Sequence of chain 4.C:
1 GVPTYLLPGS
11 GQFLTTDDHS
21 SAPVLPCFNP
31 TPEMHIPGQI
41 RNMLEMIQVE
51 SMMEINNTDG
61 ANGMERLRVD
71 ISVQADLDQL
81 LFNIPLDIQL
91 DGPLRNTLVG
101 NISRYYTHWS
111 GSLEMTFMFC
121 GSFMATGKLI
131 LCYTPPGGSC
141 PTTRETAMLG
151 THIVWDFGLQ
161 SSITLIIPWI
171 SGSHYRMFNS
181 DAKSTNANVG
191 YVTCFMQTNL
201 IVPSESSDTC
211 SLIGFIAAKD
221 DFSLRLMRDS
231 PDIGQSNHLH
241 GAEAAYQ

Sequence of chain 4.A:
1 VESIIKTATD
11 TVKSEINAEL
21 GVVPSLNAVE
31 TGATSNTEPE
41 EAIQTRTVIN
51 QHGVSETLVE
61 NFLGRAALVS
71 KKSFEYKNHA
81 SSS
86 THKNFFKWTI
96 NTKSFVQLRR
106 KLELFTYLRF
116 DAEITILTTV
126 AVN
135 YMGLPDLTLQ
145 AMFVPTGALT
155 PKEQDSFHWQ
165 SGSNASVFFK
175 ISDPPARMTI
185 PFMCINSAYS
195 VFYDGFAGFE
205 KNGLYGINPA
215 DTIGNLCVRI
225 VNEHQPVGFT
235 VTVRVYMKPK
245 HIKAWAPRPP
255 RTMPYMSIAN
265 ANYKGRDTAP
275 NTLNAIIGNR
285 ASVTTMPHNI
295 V

Binding-site contacts:
Ligand atom N5 contacts residue PRO231 of chain 4.C at 3.0 Å (h-bond).
Ligand atom O4 contacts residue ASP232 of chain 4.C at 2.8 Å (salt-bridge).
Ligand atom O6 contacts residue GLY282 of chain 4.A at 3.5 Å.
Ligand atom C1 contacts residue ARG104 of chain 4.C at 3.8 Å.
Ligand atom C10 contacts residue ASN275 of chain 4.A at 3.3 Å.
Ligand atom C5 contacts residue PRO274 of chain 4.A at 3.9 Å (hydrophobic).
Ligand atom O10 contacts residue ARG270 of chain 4.A at 3.6 Å.
Ligand atom C6 contacts residue ASN283 of chain 4.A at 3.8 Å.
Ligand atom O7 contacts residue PRO274 of chain 4.A at 3.6 Å.
Ligand atom O5 contacts residue ASN283 of chain 4.A at 3.7 Å.
Ligand atom C6 contacts residue ALA273 of chain 4.A at 3.8 Å (hydrophobic).
Ligand atom C5 contacts residue GLY282 of chain 4.A at 3.8 Å.
Ligand atom O6 contacts residue ALA273 of chain 4.A at 3.7 Å.
Ligand atom O4 contacts residue ARG95 of chain 4.C at 3.5 Å.
Ligand atom O4 contacts residue PRO231 of chain 4.C at 3.9 Å.
Ligand atom C11 contacts residue ASP232 of chain 4.C at 3.6 Å.
Ligand atom C4 contacts residue ASN275 of chain 4.A at 3.7 Å.
Ligand atom O2 contacts residue GLY282 of chain 4.A at 3.8 Å.
Ligand atom C4 contacts residue PRO231 of chain 4.C at 3.6 Å (hydrophobic).
Ligand atom C11 contacts residue ILE233 of chain 4.C at 3.6 Å (hydrophobic).
Ligand atom C2 contacts residue ASP91 of chain 4.C at 3.2 Å.
Ligand atom O6 contacts residue ASN283 of chain 4.A at 3.0 Å (h-bond).
Ligand atom C11 contacts residue GLY234 of chain 4.C at 3.8 Å.
Ligand atom O6 contacts residue PRO274 of chain 4.A at 3.6 Å.
Ligand atom C6 contacts residue GLY282 of chain 4.A at 3.6 Å.
Ligand atom O10 contacts residue ASN275 of chain 4.A at 3.0 Å (h-bond).
Ligand atom C5 contacts residue PRO231 of chain 4.C at 3.7 Å (hydrophobic).
Ligand atom O1B contacts residue ARG104 of chain 4.C at 3.0 Å (salt-bridge).
Ligand atom O4 contacts residue ASN275 of chain 4.A at 3.0 Å (h-bond).
Ligand atom C1 contacts residue ASN283 of chain 4.A at 3.4 Å.
Ligand atom C10 contacts residue PRO231 of chain 4.C at 3.8 Å (hydrophobic).
Ligand atom C5 contacts residue ASN283 of chain 4.A at 3.8 Å.
Ligand atom C4 contacts residue ASP232 of chain 4.C at 3.4 Å.
Ligand atom O2 contacts residue PRO274 of chain 4.A at 3.4 Å.
Ligand atom C11 contacts residue PRO231 of chain 4.C at 3.5 Å (hydrophobic).
Ligand atom C5 contacts residue ASN275 of chain 4.A at 3.5 Å.
Ligand atom O3 contacts residue ASP91 of chain 4.C at 3.5 Å.
Ligand atom O2 contacts residue ASP91 of chain 4.C at 2.5 Å (salt-bridge).
Ligand atom N5 contacts residue ASN275 of chain 4.A at 3.4 Å (h-bond).
Ligand atom C3 contacts residue ARG104 of chain 4.C at 3.8 Å.

The protein below binds the small molecule below.
Small molecule (SMILES): CC(=O)N[C@@H]1[C@@H](O)[C@H](O[C@@H]2O[C@H](CO)[C@H](O)[C@H](O[C@]3(C(=O)O)C[C@H](O)[C@@H](NC(C)=O)[C@H]([C@H](O)[C@H](O)CO)O3)[C@H]2O)[C@@H](CO)O[C@H]1O